Sequence of chain 1.A:
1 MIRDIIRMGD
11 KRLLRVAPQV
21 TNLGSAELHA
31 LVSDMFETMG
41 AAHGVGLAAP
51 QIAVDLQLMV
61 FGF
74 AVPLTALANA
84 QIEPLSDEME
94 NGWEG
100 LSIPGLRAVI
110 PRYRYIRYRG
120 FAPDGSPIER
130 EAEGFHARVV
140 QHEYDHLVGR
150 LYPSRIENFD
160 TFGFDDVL

A protein and the small-molecule ligand that binds it are described below.
Small molecule (SMILES): O=C(NO)N[C@@H](Cc1ccccc1)C(=O)O

Binding-site contacts:
Ligand atom N contacts residue CD1 of chain 1.B at 3.9 Å.
Ligand atom CD2 contacts residue VAL45 of chain 1.A at 3.7 Å (hydrophobic).
Ligand atom CE1 contacts residue HIS141 of chain 1.A at 4.0 Å.
Ligand atom CZ contacts residue GLU97 of chain 1.A at 3.7 Å.
Ligand atom C1 contacts residue GLY46 of chain 1.A at 3.5 Å.
Ligand atom N2 contacts residue HIS141 of chain 1.A at 3.1 Å (h-bond).
Ligand atom O2 contacts residue GLU142 of chain 1.A at 2.6 Å (salt-bridge).
Ligand atom CE2 contacts residue PHE134 of chain 1.A at 3.9 Å (hydrophobic).
Ligand atom CD1 contacts residue HIS141 of chain 1.A at 3.5 Å.
Ligand atom O contacts residue GLY98 of chain 1.A at 3.9 Å.
Ligand atom O2 contacts residue GLN51 of chain 1.A at 2.6 Å (h-bond).
Ligand atom C1 contacts residue HIS141 of chain 1.A at 3.8 Å.
Ligand atom CE1 contacts residue GLU97 of chain 1.A at 3.8 Å.
Ligand atom O contacts residue CSD99 of chain 1.A at 4.0 Å.
Ligand atom O2 contacts residue CD1 of chain 1.B at 1.9 Å.
Ligand atom CE1 contacts residue ARG137 of chain 1.A at 4.0 Å.
Ligand atom O1 contacts residue LEU100 of chain 1.A at 3.0 Å (h-bond).
Ligand atom O2 contacts residue HIS145 of chain 1.A at 2.8 Å (h-bond).
Ligand atom C1 contacts residue GLU142 of chain 1.A at 3.6 Å.
Ligand atom C1 contacts residue CD1 of chain 1.B at 2.9 Å.
Ligand atom CB contacts residue VAL45 of chain 1.A at 3.8 Å (hydrophobic).
Ligand atom CA contacts residue GLY98 of chain 1.A at 3.6 Å.
Ligand atom C1 contacts residue LEU100 of chain 1.A at 3.9 Å (hydrophobic).
Ligand atom N2 contacts residue CD1 of chain 1.B at 2.5 Å.
Ligand atom O1 contacts residue CD1 of chain 1.B at 2.8 Å.
Ligand atom OXT contacts residue GLY44 of chain 1.A at 3.3 Å.
Ligand atom N contacts residue LEU100 of chain 1.A at 3.8 Å.
Ligand atom CG contacts residue VAL45 of chain 1.A at 3.9 Å (hydrophobic).
Ligand atom N2 contacts residue GLN51 of chain 1.A at 3.5 Å (h-bond).
Ligand atom N contacts residue GLY46 of chain 1.A at 3.6 Å.
Ligand atom N2 contacts residue GLU142 of chain 1.A at 2.5 Å (salt-bridge).
Ligand atom CZ contacts residue TRP96 of chain 1.A at 3.7 Å (hydrophobic).
Ligand atom O1 contacts residue GLN51 of chain 1.A at 2.9 Å (h-bond).
Ligand atom OXT contacts residue VAL45 of chain 1.A at 3.0 Å (h-bond).
Ligand atom C1 contacts residue GLN51 of chain 1.A at 3.7 Å.
Ligand atom O1 contacts residue CSD99 of chain 1.A at 3.6 Å.
Ligand atom N2 contacts residue GLY46 of chain 1.A at 3.7 Å.
Ligand atom CB contacts residue GLU142 of chain 1.A at 3.6 Å.
Ligand atom CZ contacts residue PHE134 of chain 1.A at 3.8 Å (hydrophobic).
Ligand atom O2 contacts residue HIS141 of chain 1.A at 3.1 Å (h-bond).